This small molecule binds to this protein.
Small molecule (SMILES): CC(=O)N[C@@H]1[C@@H](O)[C@H](O)[C@@H](CO)O[C@H]1O

Binding-site contacts:
Ligand atom O6 contacts residue THR312 of chain 1.E at 4.3 Å.
Ligand atom O5 contacts residue ASN32 of chain 1.E at 2.3 Å (h-bond).
Ligand atom C2 contacts residue ASN32 of chain 1.E at 2.5 Å.
Ligand atom O5 contacts residue THR312 of chain 1.E at 3.5 Å (h-bond).
Ligand atom C1 contacts residue THR312 of chain 1.E at 4.0 Å.
Ligand atom C3 contacts residue ASN32 of chain 1.E at 3.8 Å.
Ligand atom C4 contacts residue ASN32 of chain 1.E at 4.2 Å.
Ligand atom C7 contacts residue ASN32 of chain 1.E at 3.4 Å.
Ligand atom C6 contacts residue THR34 of chain 1.E at 4.4 Å.
Ligand atom O7 contacts residue ASN32 of chain 1.E at 3.6 Å (h-bond).
Ligand atom C5 contacts residue ASN32 of chain 1.E at 3.7 Å.
Ligand atom N2 contacts residue ASN32 of chain 1.E at 2.9 Å (h-bond).
Ligand atom C1 contacts residue ASN32 of chain 1.E at 1.4 Å.

Sequence of chain 1.E:
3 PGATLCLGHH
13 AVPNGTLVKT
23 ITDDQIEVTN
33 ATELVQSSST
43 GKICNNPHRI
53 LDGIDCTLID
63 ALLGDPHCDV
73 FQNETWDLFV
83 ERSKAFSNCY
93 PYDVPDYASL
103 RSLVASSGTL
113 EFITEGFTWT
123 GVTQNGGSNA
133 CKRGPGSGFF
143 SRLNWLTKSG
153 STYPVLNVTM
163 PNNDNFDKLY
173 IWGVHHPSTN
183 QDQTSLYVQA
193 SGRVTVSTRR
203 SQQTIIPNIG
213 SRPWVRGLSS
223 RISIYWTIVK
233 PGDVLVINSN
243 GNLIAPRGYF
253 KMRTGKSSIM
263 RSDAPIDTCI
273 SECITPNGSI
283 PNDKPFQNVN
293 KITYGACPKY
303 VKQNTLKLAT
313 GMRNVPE